Sequence of chain 2.A:
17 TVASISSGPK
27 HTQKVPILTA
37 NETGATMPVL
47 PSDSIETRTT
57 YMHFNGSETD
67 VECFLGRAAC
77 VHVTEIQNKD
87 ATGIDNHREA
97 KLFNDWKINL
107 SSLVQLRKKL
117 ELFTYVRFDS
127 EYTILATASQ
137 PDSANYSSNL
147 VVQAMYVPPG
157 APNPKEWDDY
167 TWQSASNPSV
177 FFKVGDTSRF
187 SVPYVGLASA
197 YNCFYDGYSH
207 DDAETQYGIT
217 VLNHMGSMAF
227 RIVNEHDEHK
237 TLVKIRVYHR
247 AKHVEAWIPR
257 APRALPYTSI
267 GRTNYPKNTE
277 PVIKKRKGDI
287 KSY

Sequence of chain 3.C:
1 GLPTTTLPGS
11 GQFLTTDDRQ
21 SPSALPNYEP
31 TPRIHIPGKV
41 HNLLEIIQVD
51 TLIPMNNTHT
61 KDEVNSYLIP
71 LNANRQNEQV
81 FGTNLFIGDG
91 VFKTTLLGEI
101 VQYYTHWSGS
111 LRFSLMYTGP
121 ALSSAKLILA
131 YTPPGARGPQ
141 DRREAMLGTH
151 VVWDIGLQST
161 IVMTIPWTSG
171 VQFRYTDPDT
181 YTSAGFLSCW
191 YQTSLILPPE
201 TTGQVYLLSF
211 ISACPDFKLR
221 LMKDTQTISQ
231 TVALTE

Sequence of chain 2.C:
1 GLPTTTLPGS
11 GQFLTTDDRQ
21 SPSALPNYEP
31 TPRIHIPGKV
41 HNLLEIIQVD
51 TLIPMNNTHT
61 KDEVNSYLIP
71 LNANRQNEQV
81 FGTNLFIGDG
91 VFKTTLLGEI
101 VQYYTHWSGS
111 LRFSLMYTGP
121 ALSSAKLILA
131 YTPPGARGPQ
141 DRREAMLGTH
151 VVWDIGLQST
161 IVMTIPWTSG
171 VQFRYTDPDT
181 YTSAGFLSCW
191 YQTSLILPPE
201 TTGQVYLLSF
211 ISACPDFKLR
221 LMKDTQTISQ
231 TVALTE

This small molecule binds to this protein.
Small molecule (SMILES): Cc1cc(CCCCCOc2ccc(C3=NCCO3)cc2Cl)on1

Binding-site contacts:
Ligand atom C3C contacts residue TYR128 of chain 2.A at 3.4 Å (hydrophobic).
Ligand atom CL1 contacts residue TYR128 of chain 2.A at 3.3 Å.
Ligand atom C4C contacts residue VAL188 of chain 2.A at 3.9 Å (hydrophobic).
Ligand atom N3A contacts residue PRO174 of chain 2.A at 3.7 Å.
Ligand atom C2A contacts residue MET224 of chain 2.A at 3.4 Å (hydrophobic).
Ligand atom C5C contacts residue VAL188 of chain 2.A at 3.9 Å (hydrophobic).
Ligand atom C4 contacts residue LEU106 of chain 2.A at 3.6 Å (hydrophobic).
Ligand atom C31 contacts residue TYR197 of chain 2.A at 3.9 Å (hydrophobic).
Ligand atom C4B contacts residue TYR152 of chain 2.A at 3.8 Å (hydrophobic).
Ligand atom C4A contacts residue PRO174 of chain 2.A at 3.3 Å (hydrophobic).
Ligand atom N2 contacts residue ASN219 of chain 2.A at 3.6 Å.
Ligand atom C4B contacts residue MET224 of chain 2.A at 3.8 Å (hydrophobic).
Ligand atom C2C contacts residue TYR128 of chain 2.A at 3.8 Å (hydrophobic).
Ligand atom N3A contacts residue ALA24 of chain 2.C at 3.6 Å.
Ligand atom C1B contacts residue VAL188 of chain 2.A at 3.9 Å (hydrophobic).
Ligand atom C5A contacts residue PHE186 of chain 2.A at 3.4 Å (hydrophobic).
Ligand atom C4B contacts residue PHE186 of chain 2.A at 3.4 Å (hydrophobic).
Ligand atom C5C contacts residue VAL191 of chain 2.A at 3.9 Å (hydrophobic).
Ligand atom CL1 contacts residue ILE104 of chain 2.A at 3.5 Å.
Ligand atom C5A contacts residue VAL176 of chain 2.A at 3.2 Å (hydrophobic).
Ligand atom O1B contacts residue ILE104 of chain 2.A at 3.8 Å.
Ligand atom C1C contacts residue TYR128 of chain 2.A at 3.7 Å (hydrophobic).
Ligand atom N3A contacts residue PHE186 of chain 2.A at 3.9 Å.
Ligand atom C1C contacts residue LEU106 of chain 2.A at 3.5 Å (hydrophobic).
Ligand atom C5A contacts residue ALA150 of chain 2.A at 3.9 Å (hydrophobic).
Ligand atom C5B contacts residue MET224 of chain 2.A at 3.5 Å (hydrophobic).
Ligand atom C3B contacts residue TYR152 of chain 2.A at 3.7 Å (hydrophobic).
Ligand atom O1 contacts residue MET221 of chain 2.A at 3.2 Å (h-bond).
Ligand atom C2B contacts residue VAL188 of chain 2.A at 3.7 Å (hydrophobic).
Ligand atom C5 contacts residue LEU106 of chain 2.A at 3.7 Å (hydrophobic).
Ligand atom C2A contacts residue PHE186 of chain 2.A at 3.2 Å (hydrophobic).
Ligand atom C6B contacts residue TYR128 of chain 2.A at 3.8 Å (hydrophobic).
Ligand atom C2C contacts residue TYR197 of chain 2.A at 3.8 Å (hydrophobic).
Ligand atom C2B contacts residue TYR152 of chain 2.A at 3.8 Å (hydrophobic).
Ligand atom C5B contacts residue PHE186 of chain 2.A at 3.5 Å (hydrophobic).
Ligand atom C5A contacts residue MET224 of chain 2.A at 3.5 Å (hydrophobic).
Ligand atom C5C contacts residue TYR152 of chain 2.A at 3.9 Å (hydrophobic).
Ligand atom O1A contacts residue MET224 of chain 2.A at 2.8 Å.
Ligand atom C4C contacts residue VAL191 of chain 2.A at 3.5 Å (hydrophobic).
Ligand atom O1A contacts residue PHE186 of chain 2.A at 2.8 Å.